Sequence of chain 1.A:
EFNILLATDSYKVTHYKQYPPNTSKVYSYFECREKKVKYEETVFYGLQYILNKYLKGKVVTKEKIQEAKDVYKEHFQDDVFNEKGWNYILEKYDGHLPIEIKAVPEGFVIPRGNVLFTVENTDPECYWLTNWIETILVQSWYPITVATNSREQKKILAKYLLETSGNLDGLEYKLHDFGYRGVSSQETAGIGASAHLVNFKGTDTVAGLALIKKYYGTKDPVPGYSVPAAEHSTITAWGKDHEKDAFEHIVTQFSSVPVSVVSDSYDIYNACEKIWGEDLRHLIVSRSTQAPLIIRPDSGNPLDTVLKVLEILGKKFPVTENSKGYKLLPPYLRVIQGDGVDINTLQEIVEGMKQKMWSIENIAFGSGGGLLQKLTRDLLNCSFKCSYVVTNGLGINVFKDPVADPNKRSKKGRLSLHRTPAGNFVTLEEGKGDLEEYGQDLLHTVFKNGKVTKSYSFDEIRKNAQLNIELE

Sequence of chain 1.B:
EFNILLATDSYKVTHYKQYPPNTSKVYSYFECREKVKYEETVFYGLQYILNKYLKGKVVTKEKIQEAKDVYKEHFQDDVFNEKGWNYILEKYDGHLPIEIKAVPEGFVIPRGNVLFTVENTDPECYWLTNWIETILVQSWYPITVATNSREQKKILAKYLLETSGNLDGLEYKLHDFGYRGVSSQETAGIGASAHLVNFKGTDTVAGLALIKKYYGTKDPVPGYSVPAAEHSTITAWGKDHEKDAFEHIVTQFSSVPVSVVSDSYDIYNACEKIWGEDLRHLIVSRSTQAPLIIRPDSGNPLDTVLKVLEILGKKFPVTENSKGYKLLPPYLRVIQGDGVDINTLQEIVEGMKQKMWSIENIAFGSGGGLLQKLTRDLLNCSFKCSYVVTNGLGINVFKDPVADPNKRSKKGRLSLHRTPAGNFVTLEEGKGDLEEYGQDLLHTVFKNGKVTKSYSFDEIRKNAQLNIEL

A protein and the small-molecule ligand that binds it are described below.
Small molecule (SMILES): O=C(NCc1ccc(S(=O)(=O)c2cc(F)cc(F)c2)cc1)c1ccc2nccn2c1

Binding-site contacts:
Ligand atom C12 contacts residue TYR18 of chain 1.B at 3.6 Å (hydrophobic).
Ligand atom O10 contacts residue ALA244 of chain 1.A at 3.1 Å.
Ligand atom C19 contacts residue PHE193 of chain 1.A at 3.6 Å (hydrophobic).
Ligand atom C17 contacts residue ASP16 of chain 1.B at 3.6 Å.
Ligand atom C7 contacts residue SER241 of chain 1.A at 3.6 Å.
Ligand atom C14 contacts residue PHE193 of chain 1.A at 3.5 Å (hydrophobic).
Ligand atom F29 contacts residue TYR240 of chain 1.A at 3.6 Å.
Ligand atom N15 contacts residue TYR18 of chain 1.B at 3.6 Å.
Ligand atom C7 contacts residue ALA244 of chain 1.A at 3.6 Å (hydrophobic).
Ligand atom C2 contacts residue VAL242 of chain 1.A at 3.5 Å (hydrophobic).
Ligand atom C13 contacts residue ARG311 of chain 1.A at 3.4 Å.
Ligand atom C7 contacts residue VAL242 of chain 1.A at 3.3 Å (hydrophobic).
Ligand atom O21 contacts residue ILE351 of chain 1.A at 3.6 Å.
Ligand atom C1 contacts residue SER275 of chain 1.A at 3.8 Å.
Ligand atom N8 contacts residue ASP219 of chain 1.A at 3.1 Å (salt-bridge).
Ligand atom C11 contacts residue TYR18 of chain 1.B at 3.5 Å (hydrophobic).
Ligand atom C14 contacts residue TYR18 of chain 1.B at 3.5 Å (hydrophobic).
Ligand atom C26 contacts residue VAL242 of chain 1.A at 3.6 Å (hydrophobic).
Ligand atom C9 contacts residue TYR18 of chain 1.B at 3.6 Å (hydrophobic).
Ligand atom C11 contacts residue PHE193 of chain 1.A at 3.5 Å (hydrophobic).
Ligand atom C12 contacts residue PHE193 of chain 1.A at 3.5 Å (hydrophobic).
Ligand atom C12 contacts residue ARG311 of chain 1.A at 3.5 Å.
Ligand atom C13 contacts residue PHE193 of chain 1.A at 3.4 Å (hydrophobic).
Ligand atom N18 contacts residue PHE193 of chain 1.A at 3.7 Å.
Ligand atom C19 contacts residue ASP219 of chain 1.A at 3.2 Å.
Ligand atom O22 contacts residue ILE309 of chain 1.A at 3.5 Å.
Ligand atom N8 contacts residue TYR18 of chain 1.B at 3.5 Å.
Ligand atom C4 contacts residue HIS191 of chain 1.A at 3.2 Å.
Ligand atom O21 contacts residue TYR188 of chain 1.A at 3.7 Å.
Ligand atom C19 contacts residue TYR18 of chain 1.B at 3.5 Å (hydrophobic).
Ligand atom C13 contacts residue TYR18 of chain 1.B at 3.7 Å (hydrophobic).
Ligand atom N15 contacts residue ARG196 of chain 1.A at 3.6 Å (salt-bridge).
Ligand atom N18 contacts residue TYR18 of chain 1.B at 3.4 Å.
Ligand atom F30 contacts residue PRO273 of chain 1.A at 3.6 Å.
Ligand atom C5 contacts residue HIS191 of chain 1.A at 3.4 Å.
Ligand atom C16 contacts residue ARG196 of chain 1.A at 3.3 Å.
Ligand atom F29 contacts residue TYR188 of chain 1.A at 3.4 Å.
Ligand atom C17 contacts residue TYR18 of chain 1.B at 3.6 Å (hydrophobic).
Ligand atom C1 contacts residue VAL242 of chain 1.A at 3.4 Å (hydrophobic).
Ligand atom C16 contacts residue PHE193 of chain 1.A at 3.4 Å (hydrophobic).